Sequence of chain 1.QB:
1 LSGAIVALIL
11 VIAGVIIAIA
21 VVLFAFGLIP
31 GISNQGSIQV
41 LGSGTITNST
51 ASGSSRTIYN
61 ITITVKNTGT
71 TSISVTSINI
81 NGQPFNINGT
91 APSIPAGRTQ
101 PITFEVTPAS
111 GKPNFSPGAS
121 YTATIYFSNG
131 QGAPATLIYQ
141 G

Binding-site contacts:
Ligand atom C8 contacts residue SER54 of chain 1.QB at 3.1 Å.
Ligand atom O7 contacts residue THR57 of chain 1.QB at 3.8 Å.
Ligand atom O1S6 contacts residue GLY53 of chain 1.QB at 3.9 Å.
Ligand atom C3 contacts residue ASN48 of chain 1.QB at 3.8 Å.
Ligand atom C7 contacts residue TYR59 of chain 1.QB at 3.4 Å (hydrophobic).
Ligand atom C8 contacts residue TYR139 of chain 1.QB at 3.3 Å (hydrophobic).
Ligand atom C7 contacts residue TYR139 of chain 1.QB at 3.6 Å (hydrophobic).
Ligand atom C5 contacts residue ASN48 of chain 1.QB at 3.7 Å.
Ligand atom N2 contacts residue ASN48 of chain 1.QB at 2.8 Å (h-bond).
Ligand atom C4 contacts residue ASN48 of chain 1.QB at 4.2 Å.
Ligand atom C8 contacts residue THR50 of chain 1.QB at 4.3 Å.
Ligand atom C7 contacts residue SER54 of chain 1.QB at 4.4 Å.
Ligand atom C5 contacts residue THR50 of chain 1.QB at 3.8 Å.
Ligand atom O7 contacts residue TYR139 of chain 1.QB at 4.5 Å.
Ligand atom N2 contacts residue TYR139 of chain 1.QB at 3.6 Å (h-bond).
Ligand atom C2 contacts residue ASN48 of chain 1.QB at 2.4 Å.
Ligand atom O6 contacts residue THR50 of chain 1.QB at 4.5 Å.
Ligand atom C7 contacts residue ASN48 of chain 1.QB at 3.5 Å.
Ligand atom O5 contacts residue THR50 of chain 1.QB at 3.8 Å.
Ligand atom C1 contacts residue THR50 of chain 1.QB at 4.4 Å.
Ligand atom C8 contacts residue ARG56 of chain 1.QB at 4.3 Å.
Ligand atom C8 contacts residue THR57 of chain 1.QB at 3.8 Å.
Ligand atom C6 contacts residue THR50 of chain 1.QB at 3.6 Å.
Ligand atom C8 contacts residue SER55 of chain 1.QB at 3.2 Å.
Ligand atom O7 contacts residue ASN48 of chain 1.QB at 3.7 Å.
Ligand atom C1 contacts residue ASN48 of chain 1.QB at 1.4 Å.
Ligand atom C8 contacts residue PHE115 of chain 1.QB at 3.9 Å (hydrophobic).
Ligand atom O7 contacts residue TYR59 of chain 1.QB at 2.4 Å (h-bond).
Ligand atom C8 contacts residue TYR59 of chain 1.QB at 3.9 Å (hydrophobic).
Ligand atom C7 contacts residue THR57 of chain 1.QB at 4.0 Å.
Ligand atom C7 contacts residue SER55 of chain 1.QB at 4.4 Å.
Ligand atom O5 contacts residue ASN48 of chain 1.QB at 2.4 Å (h-bond).

A protein and the small-molecule ligand that binds it are described below.
Small molecule (SMILES): CC(=O)N[C@H]1[C@H](O[C@H]2[C@H](O)[C@@H](NC(C)=O)CO[C@@H]2CO)O[C@H](CO)[C@@H](O)[C@@H]1O[C@@H]1O[C@H](CS(=O)(=O)O)[C@@H](O)[C@H](O)[C@H]1O